A small-molecule ligand and the protein it binds are described below.
Small molecule (SMILES): O=P(O)(O)OC[C@H]1O[C@](O)(CO)[C@@H](O)[C@@H]1O

Sequence of chain 2.B:
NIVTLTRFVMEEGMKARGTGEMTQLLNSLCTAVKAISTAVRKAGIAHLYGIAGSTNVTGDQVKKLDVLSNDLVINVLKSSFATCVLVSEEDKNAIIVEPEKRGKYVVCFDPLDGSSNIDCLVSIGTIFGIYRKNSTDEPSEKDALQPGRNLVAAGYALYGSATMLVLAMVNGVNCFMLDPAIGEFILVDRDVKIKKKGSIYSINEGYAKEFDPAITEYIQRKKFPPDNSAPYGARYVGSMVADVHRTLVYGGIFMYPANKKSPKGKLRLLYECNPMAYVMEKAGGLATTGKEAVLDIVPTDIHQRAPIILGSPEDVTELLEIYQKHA

Binding-site contacts:
Ligand atom P contacts residue ARG243 of chain 2.B at 3.9 Å.
Ligand atom O2 contacts residue GLY122 of chain 2.A at 3.7 Å.
Ligand atom O2 contacts residue PO41 of chain 2.G at 2.7 Å (h-bond).
Ligand atom P contacts residue ASN212 of chain 2.A at 3.6 Å.
Ligand atom C6 contacts residue TYR244 of chain 2.A at 3.4 Å (hydrophobic).
Ligand atom O2P contacts residue LYS274 of chain 2.A at 3.9 Å.
Ligand atom O1 contacts residue MG1 of chain 2.D at 2.9 Å.
Ligand atom O6 contacts residue TYR264 of chain 2.A at 3.8 Å.
Ligand atom C5 contacts residue GLY246 of chain 2.A at 3.9 Å.
Ligand atom C1 contacts residue LEU275 of chain 2.A at 3.9 Å (hydrophobic).
Ligand atom O1 contacts residue PO41 of chain 2.G at 2.5 Å (h-bond).
Ligand atom C1 contacts residue PO41 of chain 2.G at 3.4 Å.
Ligand atom O3P contacts residue TYR244 of chain 2.A at 2.7 Å (h-bond).
Ligand atom C6 contacts residue GLY246 of chain 2.A at 3.5 Å.
Ligand atom O3 contacts residue SER247 of chain 2.A at 3.8 Å.
Ligand atom O3P contacts residue ASN212 of chain 2.A at 2.8 Å (h-bond).
Ligand atom O3P contacts residue ARG243 of chain 2.B at 3.3 Å (salt-bridge).
Ligand atom O2P contacts residue TYR264 of chain 2.A at 2.5 Å (h-bond).
Ligand atom O5 contacts residue LYS274 of chain 2.A at 3.0 Å (salt-bridge).
Ligand atom O3 contacts residue MET248 of chain 2.A at 3.0 Å (h-bond).
Ligand atom C5 contacts residue LYS274 of chain 2.A at 3.9 Å.
Ligand atom O1P contacts residue ASN212 of chain 2.A at 3.8 Å.
Ligand atom O2P contacts residue TYR215 of chain 2.A at 2.9 Å (h-bond).
Ligand atom O4 contacts residue MET248 of chain 2.A at 3.3 Å (h-bond).
Ligand atom P contacts residue TYR244 of chain 2.A at 3.9 Å.
Ligand atom O1P contacts residue ARG243 of chain 2.B at 3.0 Å (salt-bridge).
Ligand atom O3 contacts residue GLY122 of chain 2.A at 3.6 Å (h-bond).
Ligand atom C4 contacts residue GLY246 of chain 2.A at 3.4 Å.
Ligand atom O1 contacts residue ASP121 of chain 2.A at 3.2 Å (salt-bridge).
Ligand atom O3 contacts residue ASP121 of chain 2.A at 2.8 Å (salt-bridge).
Ligand atom C2 contacts residue PO41 of chain 2.G at 3.8 Å.
Ligand atom O2 contacts residue ASP121 of chain 2.A at 3.9 Å.
Ligand atom C1 contacts residue LYS274 of chain 2.A at 3.5 Å.
Ligand atom C3 contacts residue MET248 of chain 2.A at 3.7 Å (hydrophobic).
Ligand atom C4 contacts residue MET248 of chain 2.A at 3.6 Å (hydrophobic).
Ligand atom O6 contacts residue LYS274 of chain 2.A at 3.2 Å (salt-bridge).
Ligand atom C3 contacts residue ASP121 of chain 2.A at 3.6 Å.
Ligand atom O1 contacts residue GLU280 of chain 2.A at 2.9 Å (salt-bridge).
Ligand atom P contacts residue TYR264 of chain 2.A at 3.8 Å.
Ligand atom C2 contacts residue LYS274 of chain 2.A at 3.9 Å.

Sequence of chain 2.A:
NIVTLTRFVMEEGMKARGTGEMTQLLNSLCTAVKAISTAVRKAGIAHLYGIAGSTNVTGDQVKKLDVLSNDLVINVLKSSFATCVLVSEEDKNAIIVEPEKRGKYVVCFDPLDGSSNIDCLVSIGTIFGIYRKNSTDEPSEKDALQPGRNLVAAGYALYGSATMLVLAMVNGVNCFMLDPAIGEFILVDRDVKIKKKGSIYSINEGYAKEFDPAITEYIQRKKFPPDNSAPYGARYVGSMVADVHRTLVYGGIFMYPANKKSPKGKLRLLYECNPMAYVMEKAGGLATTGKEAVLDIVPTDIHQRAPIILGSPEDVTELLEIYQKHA